Binding-site contacts:
Ligand atom C8 contacts residue SER342 of chain 1.E at 3.9 Å.
Ligand atom C8 contacts residue ASN340 of chain 1.E at 3.1 Å.
Ligand atom C3 contacts residue GLU302 of chain 1.E at 3.9 Å.
Ligand atom C8 contacts residue ASN304 of chain 1.E at 3.8 Å.
Ligand atom C1 contacts residue ASN304 of chain 1.E at 1.5 Å.
Ligand atom O7 contacts residue ASN340 of chain 1.E at 4.5 Å.
Ligand atom C2 contacts residue ASN304 of chain 1.E at 2.5 Å.
Ligand atom C7 contacts residue ASN340 of chain 1.E at 4.1 Å.
Ligand atom O5 contacts residue ASN304 of chain 1.E at 2.4 Å (h-bond).
Ligand atom C8 contacts residue ILE341 of chain 1.E at 4.4 Å (hydrophobic).
Ligand atom C7 contacts residue GLU302 of chain 1.E at 4.5 Å.
Ligand atom C3 contacts residue ASN304 of chain 1.E at 3.8 Å.
Ligand atom C4 contacts residue ASN304 of chain 1.E at 4.2 Å.
Ligand atom C8 contacts residue GLU302 of chain 1.E at 3.1 Å.
Ligand atom C7 contacts residue ASN304 of chain 1.E at 3.4 Å.
Ligand atom O7 contacts residue ASN304 of chain 1.E at 3.6 Å (h-bond).
Ligand atom C5 contacts residue ASN304 of chain 1.E at 3.7 Å.
Ligand atom N2 contacts residue ASN304 of chain 1.E at 2.9 Å (h-bond).
Ligand atom C8 contacts residue ILE303 of chain 1.E at 4.1 Å (hydrophobic).
Ligand atom O3 contacts residue GLU302 of chain 1.E at 4.0 Å.
Ligand atom N2 contacts residue GLU302 of chain 1.E at 4.2 Å.

Sequence of chain 1.E:
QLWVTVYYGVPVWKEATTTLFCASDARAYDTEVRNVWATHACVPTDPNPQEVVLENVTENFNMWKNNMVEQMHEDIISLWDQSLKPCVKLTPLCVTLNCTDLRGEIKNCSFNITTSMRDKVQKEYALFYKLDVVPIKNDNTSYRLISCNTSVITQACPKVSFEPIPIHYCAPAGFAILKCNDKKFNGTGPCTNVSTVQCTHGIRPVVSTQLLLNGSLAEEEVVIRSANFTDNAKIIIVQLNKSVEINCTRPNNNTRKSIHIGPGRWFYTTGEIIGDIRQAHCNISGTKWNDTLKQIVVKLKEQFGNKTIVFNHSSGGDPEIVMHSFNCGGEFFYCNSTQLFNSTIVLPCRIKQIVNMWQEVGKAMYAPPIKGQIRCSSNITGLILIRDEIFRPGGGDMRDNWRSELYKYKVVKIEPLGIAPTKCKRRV

The small molecule below binds the protein below.
Small molecule (SMILES): CC(=O)N[C@@H]1[C@@H](O)[C@H](O)[C@@H](CO)O[C@H]1O